Binding-site contacts:
Ligand atom C8A contacts residue LEU96 of chain 1.B at 3.7 Å (hydrophobic).
Ligand atom C4 contacts residue SER205 of chain 1.B at 2.7 Å.
Ligand atom O1A contacts residue HIS43 of chain 1.B at 2.6 Å (h-bond).
Ligand atom B contacts residue SER205 of chain 1.B at 1.8 Å.
Ligand atom C8B contacts residue TYR47 of chain 1.B at 3.5 Å (hydrophobic).
Ligand atom O1B contacts residue ASP204 of chain 1.B at 3.5 Å (salt-bridge).
Ligand atom C12 contacts residue GLY228 of chain 1.B at 3.5 Å.
Ligand atom N6 contacts residue SER226 of chain 1.B at 3.1 Å (h-bond).
Ligand atom O1B contacts residue GLY203 of chain 1.B at 2.8 Å (h-bond).
Ligand atom O1A contacts residue SER205 of chain 1.B at 2.4 Å (h-bond).
Ligand atom N13 contacts residue GLY228 of chain 1.B at 2.9 Å (h-bond).
Ligand atom C23 contacts residue ASN95 of chain 1.B at 3.8 Å.
Ligand atom C24 contacts residue LEU96 of chain 1.B at 3.6 Å (hydrophobic).
Ligand atom C22 contacts residue TRP227 of chain 1.B at 3.6 Å (hydrophobic).
Ligand atom C36 contacts residue GLY228 of chain 1.B at 3.8 Å.
Ligand atom C24 contacts residue GLU94 of chain 1.B at 3.5 Å.
Ligand atom O10 contacts residue GLY228 of chain 1.B at 3.1 Å (h-bond).
Ligand atom C31 contacts residue GLY228 of chain 1.B at 3.8 Å.
Ligand atom C11 contacts residue GLY228 of chain 1.B at 3.6 Å.
Ligand atom C43 contacts residue GLU229 of chain 1.B at 3.6 Å.
Ligand atom B contacts residue HIS43 of chain 1.B at 3.5 Å.
Ligand atom C8C contacts residue TRP50 of chain 1.B at 3.6 Å (hydrophobic).
Ligand atom O1B contacts residue SER205 of chain 1.B at 2.4 Å (h-bond).
Ligand atom C1 contacts residue ALA200 of chain 1.B at 3.4 Å (hydrophobic).
Ligand atom N6 contacts residue HIS43 of chain 1.B at 3.6 Å (h-bond).
Ligand atom O2 contacts residue GLY228 of chain 1.B at 3.6 Å.
Ligand atom O10 contacts residue TRP227 of chain 1.B at 3.1 Å.
Ligand atom O2 contacts residue GLY230 of chain 1.B at 3.8 Å.
Ligand atom C35 contacts residue GLU229 of chain 1.B at 3.6 Å.
Ligand atom C1 contacts residue GLY228 of chain 1.B at 3.7 Å.
Ligand atom C5 contacts residue SER205 of chain 1.B at 2.4 Å.
Ligand atom C1 contacts residue ASP199 of chain 1.B at 3.3 Å.
Ligand atom C25 contacts residue TYR47 of chain 1.B at 3.6 Å (hydrophobic).
Ligand atom C8B contacts residue TRP50 of chain 1.B at 3.7 Å (hydrophobic).
Ligand atom C42 contacts residue GLU229 of chain 1.B at 3.4 Å.
Ligand atom C8 contacts residue SER226 of chain 1.B at 3.7 Å.
Ligand atom N6 contacts residue SER205 of chain 1.B at 2.9 Å (h-bond).
Ligand atom C23 contacts residue LEU96 of chain 1.B at 3.7 Å (hydrophobic).
Ligand atom C8A contacts residue HIS43 of chain 1.B at 3.4 Å.
Ligand atom O2 contacts residue ALA200 of chain 1.B at 3.7 Å.

Sequence of chain 1.B:
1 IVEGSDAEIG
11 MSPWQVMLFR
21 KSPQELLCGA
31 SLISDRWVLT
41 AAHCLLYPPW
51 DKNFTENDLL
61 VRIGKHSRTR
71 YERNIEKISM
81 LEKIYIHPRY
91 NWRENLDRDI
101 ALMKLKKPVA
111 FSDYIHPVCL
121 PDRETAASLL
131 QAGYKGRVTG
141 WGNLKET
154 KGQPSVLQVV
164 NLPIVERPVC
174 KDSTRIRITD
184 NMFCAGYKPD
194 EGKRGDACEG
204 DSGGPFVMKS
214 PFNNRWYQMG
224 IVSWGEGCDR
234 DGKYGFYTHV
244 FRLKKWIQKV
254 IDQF

This protein binds this small molecule.
Small molecule (SMILES): COCCC[C@H](NC(=O)c1cccn1C(=O)[C@H](N[C@H](O)N1CCOCC1)C(c1ccccc1)c1ccccc1)B(O)O